This small molecule binds to this protein.
Small molecule (SMILES): COC(=O)[C@@H](C(=O)Nc1cnccc1C)c1cccc(Cl)c1

Binding-site contacts:
Ligand atom C7 contacts residue LEU141 of chain 2.A at 3.5 Å (hydrophobic).
Ligand atom C13 contacts residue MET49 of chain 2.A at 3.6 Å (hydrophobic).
Ligand atom C7 contacts residue PHE140 of chain 2.A at 3.7 Å (hydrophobic).
Ligand atom CL contacts residue MET165 of chain 2.A at 3.8 Å.
Ligand atom N contacts residue CYS145 of chain 2.A at 3.8 Å.
Ligand atom C7 contacts residue ASN142 of chain 2.A at 3.7 Å.
Ligand atom CL contacts residue HIS164 of chain 2.A at 3.7 Å.
Ligand atom C6 contacts residue LEU141 of chain 2.A at 3.8 Å (hydrophobic).
Ligand atom N1 contacts residue HIS163 of chain 2.A at 2.8 Å (h-bond).
Ligand atom C14 contacts residue MET49 of chain 2.A at 3.5 Å (hydrophobic).
Ligand atom C6 contacts residue GLU166 of chain 2.A at 3.6 Å.
Ligand atom CL contacts residue ASP187 of chain 2.A at 3.3 Å.
Ligand atom C15 contacts residue MET49 of chain 2.A at 3.8 Å (hydrophobic).
Ligand atom C6 contacts residue HIS163 of chain 2.A at 4.0 Å.
Ligand atom C14 contacts residue MET165 of chain 2.A at 3.4 Å (hydrophobic).
Ligand atom C5 contacts residue CYS145 of chain 2.A at 3.8 Å (hydrophobic).
Ligand atom C12 contacts residue ARG188 of chain 2.A at 3.8 Å.
Ligand atom C12 contacts residue GLN189 of chain 2.A at 3.8 Å.
Ligand atom CL contacts residue HIS41 of chain 2.A at 3.3 Å.
Ligand atom C8 contacts residue LEU141 of chain 2.A at 4.0 Å (hydrophobic).
Ligand atom C5 contacts residue MET165 of chain 2.A at 4.0 Å (hydrophobic).
Ligand atom C15 contacts residue HIS41 of chain 2.A at 3.9 Å.
Ligand atom C7 contacts residue GLU166 of chain 2.A at 3.5 Å.
Ligand atom C9 contacts residue ASN142 of chain 2.A at 3.8 Å.
Ligand atom N1 contacts residue GLU166 of chain 2.A at 3.8 Å.
Ligand atom C contacts residue GLN189 of chain 2.A at 3.7 Å.
Ligand atom C14 contacts residue HIS164 of chain 2.A at 3.9 Å.
Ligand atom N1 contacts residue SER144 of chain 2.A at 3.8 Å.
Ligand atom C13 contacts residue ARG188 of chain 2.A at 3.6 Å.
Ligand atom N1 contacts residue PHE140 of chain 2.A at 3.7 Å.
Ligand atom C6 contacts residue PHE140 of chain 2.A at 3.2 Å (hydrophobic).
Ligand atom C8 contacts residue ASN142 of chain 2.A at 3.8 Å.
Ligand atom O2 contacts residue MET165 of chain 2.A at 3.5 Å.
Ligand atom C13 contacts residue MET165 of chain 2.A at 3.4 Å (hydrophobic).
Ligand atom C5 contacts residue GLU166 of chain 2.A at 3.7 Å.
Ligand atom C10 contacts residue MET165 of chain 2.A at 4.0 Å (hydrophobic).
Ligand atom C15 contacts residue MET165 of chain 2.A at 3.6 Å (hydrophobic).
Ligand atom C5 contacts residue HIS163 of chain 2.A at 3.3 Å.
Ligand atom C15 contacts residue HIS164 of chain 2.A at 3.5 Å.
Ligand atom O2 contacts residue GLU166 of chain 2.A at 3.0 Å (salt-bridge).

Sequence of chain 2.A:
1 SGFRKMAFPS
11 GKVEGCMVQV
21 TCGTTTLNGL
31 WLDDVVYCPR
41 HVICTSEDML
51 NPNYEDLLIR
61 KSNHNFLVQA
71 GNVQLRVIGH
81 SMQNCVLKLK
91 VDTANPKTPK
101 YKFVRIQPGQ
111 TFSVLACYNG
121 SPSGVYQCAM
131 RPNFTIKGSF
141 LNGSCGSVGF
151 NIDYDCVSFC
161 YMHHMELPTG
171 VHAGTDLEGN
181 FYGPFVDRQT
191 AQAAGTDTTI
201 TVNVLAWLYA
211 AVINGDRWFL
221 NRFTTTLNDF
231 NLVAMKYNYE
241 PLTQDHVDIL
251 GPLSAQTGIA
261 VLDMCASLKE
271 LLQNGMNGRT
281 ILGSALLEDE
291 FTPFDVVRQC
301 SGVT